Sequence of chain 1.B:
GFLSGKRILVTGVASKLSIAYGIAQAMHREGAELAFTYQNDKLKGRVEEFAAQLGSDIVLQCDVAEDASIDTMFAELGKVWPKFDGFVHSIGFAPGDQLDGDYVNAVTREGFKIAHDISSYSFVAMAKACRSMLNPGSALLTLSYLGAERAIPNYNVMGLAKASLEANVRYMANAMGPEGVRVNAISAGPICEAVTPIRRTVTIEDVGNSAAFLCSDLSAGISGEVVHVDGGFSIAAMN

Binding-site contacts:
Ligand atom C80 contacts residue GLY93 of chain 1.B at 3.6 Å.
Ligand atom C12 contacts residue MET159 of chain 1.B at 3.7 Å (hydrophobic).
Ligand atom C9 contacts residue NAI1 of chain 1.F at 4.2 Å.
Ligand atom C6 contacts residue NAI1 of chain 1.F at 3.5 Å.
Ligand atom C15 contacts residue NAI1 of chain 1.F at 4.2 Å.
Ligand atom O17 contacts residue LYS163 of chain 1.B at 4.0 Å.
Ligand atom N contacts residue NAI1 of chain 1.F at 3.2 Å.
Ligand atom C2 contacts residue NAI1 of chain 1.F at 3.3 Å.
Ligand atom C10 contacts residue PHE94 of chain 1.B at 4.0 Å (hydrophobic).
Ligand atom C16 contacts residue TYR146 of chain 1.B at 3.9 Å (hydrophobic).
Ligand atom O7 contacts residue NAI1 of chain 1.F at 3.2 Å (h-bond).
Ligand atom C11 contacts residue MET159 of chain 1.B at 4.2 Å (hydrophobic).
Ligand atom O17 contacts residue TYR156 of chain 1.B at 2.7 Å (h-bond).
Ligand atom C8 contacts residue NAI1 of chain 1.F at 3.8 Å.
Ligand atom C10 contacts residue GLY93 of chain 1.B at 3.6 Å.
Ligand atom O17 contacts residue NAI1 of chain 1.F at 2.6 Å (h-bond).
Ligand atom C4 contacts residue NAI1 of chain 1.F at 3.4 Å.
Ligand atom C15 contacts residue PRO191 of chain 1.B at 4.0 Å (hydrophobic).
Ligand atom C14 contacts residue TYR146 of chain 1.B at 3.9 Å (hydrophobic).
Ligand atom C9 contacts residue GLY93 of chain 1.B at 4.0 Å.
Ligand atom C5 contacts residue NAI1 of chain 1.F at 3.5 Å.
Ligand atom C80 contacts residue NAI1 of chain 1.F at 4.0 Å.
Ligand atom C19 contacts residue ILE153 of chain 1.B at 3.5 Å (hydrophobic).
Ligand atom C14 contacts residue PRO191 of chain 1.B at 4.1 Å (hydrophobic).
Ligand atom C6 contacts residue TYR156 of chain 1.B at 3.5 Å (hydrophobic).
Ligand atom C1 contacts residue NAI1 of chain 1.F at 3.5 Å.
Ligand atom C1 contacts residue TYR156 of chain 1.B at 3.5 Å (hydrophobic).
Ligand atom C12 contacts residue LEU100 of chain 1.B at 3.8 Å (hydrophobic).
Ligand atom C11 contacts residue LEU100 of chain 1.B at 4.0 Å (hydrophobic).
Ligand atom C15 contacts residue TYR146 of chain 1.B at 4.3 Å (hydrophobic).
Ligand atom C19 contacts residue PRO154 of chain 1.B at 3.9 Å (hydrophobic).
Ligand atom C14 contacts residue NAI1 of chain 1.F at 3.2 Å.
Ligand atom C18 contacts residue ILE153 of chain 1.B at 3.9 Å (hydrophobic).
Ligand atom C11 contacts residue ALA95 of chain 1.B at 3.9 Å (hydrophobic).
Ligand atom C16 contacts residue TYR156 of chain 1.B at 4.2 Å (hydrophobic).
Ligand atom C1 contacts residue TYR146 of chain 1.B at 3.9 Å (hydrophobic).
Ligand atom C17 contacts residue TYR146 of chain 1.B at 3.8 Å (hydrophobic).
Ligand atom C21 contacts residue NAI1 of chain 1.F at 3.2 Å.
Ligand atom C11 contacts residue PHE94 of chain 1.B at 4.2 Å (hydrophobic).
Ligand atom C13 contacts residue TYR156 of chain 1.B at 4.2 Å (hydrophobic).

A small-molecule ligand and the protein it binds are described below.
Small molecule (SMILES): CCCCCCc1cc(=O)c(Oc2ccccc2C)cn1C